Sequence of chain 1.A:
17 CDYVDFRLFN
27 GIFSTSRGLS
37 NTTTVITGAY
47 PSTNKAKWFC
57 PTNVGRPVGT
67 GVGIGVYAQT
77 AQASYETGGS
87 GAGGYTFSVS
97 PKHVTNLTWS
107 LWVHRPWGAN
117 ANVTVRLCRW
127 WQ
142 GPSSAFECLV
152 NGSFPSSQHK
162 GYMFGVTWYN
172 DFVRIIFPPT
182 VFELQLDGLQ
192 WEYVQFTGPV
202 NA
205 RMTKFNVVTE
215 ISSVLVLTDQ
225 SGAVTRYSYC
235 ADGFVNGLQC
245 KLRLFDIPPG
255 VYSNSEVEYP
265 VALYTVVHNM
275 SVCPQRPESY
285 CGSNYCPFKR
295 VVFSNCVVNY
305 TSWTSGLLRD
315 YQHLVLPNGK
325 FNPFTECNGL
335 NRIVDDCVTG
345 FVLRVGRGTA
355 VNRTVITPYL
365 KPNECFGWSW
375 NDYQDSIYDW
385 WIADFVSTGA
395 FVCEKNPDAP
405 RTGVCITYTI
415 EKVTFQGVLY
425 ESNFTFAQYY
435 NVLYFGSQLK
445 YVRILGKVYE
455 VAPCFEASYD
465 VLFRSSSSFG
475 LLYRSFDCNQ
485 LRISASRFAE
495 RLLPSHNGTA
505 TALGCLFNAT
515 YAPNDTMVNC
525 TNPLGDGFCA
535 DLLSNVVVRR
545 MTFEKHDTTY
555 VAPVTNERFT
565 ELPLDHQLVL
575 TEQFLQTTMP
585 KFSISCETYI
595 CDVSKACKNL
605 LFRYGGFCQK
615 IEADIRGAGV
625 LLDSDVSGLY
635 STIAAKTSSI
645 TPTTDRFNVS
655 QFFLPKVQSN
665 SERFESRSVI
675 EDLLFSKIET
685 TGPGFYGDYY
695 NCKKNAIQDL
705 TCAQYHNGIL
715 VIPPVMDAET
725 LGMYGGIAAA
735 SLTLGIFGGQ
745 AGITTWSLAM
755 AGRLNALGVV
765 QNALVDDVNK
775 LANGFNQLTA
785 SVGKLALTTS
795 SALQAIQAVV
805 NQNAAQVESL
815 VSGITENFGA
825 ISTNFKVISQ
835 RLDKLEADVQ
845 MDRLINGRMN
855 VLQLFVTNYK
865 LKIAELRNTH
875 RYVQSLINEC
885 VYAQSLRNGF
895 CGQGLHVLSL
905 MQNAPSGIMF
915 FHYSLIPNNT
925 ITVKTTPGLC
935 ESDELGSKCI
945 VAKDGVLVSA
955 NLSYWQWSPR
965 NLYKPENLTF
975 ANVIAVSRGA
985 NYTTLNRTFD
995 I

This protein binds this small molecule.
Small molecule (SMILES): CC(=O)N[C@H]1[C@H](O[C@H]2[C@H](O)[C@@H](NC(C)=O)CO[C@@H]2CO)O[C@H](CO)[C@@H](O)[C@@H]1O

Sequence of chain 1.B:
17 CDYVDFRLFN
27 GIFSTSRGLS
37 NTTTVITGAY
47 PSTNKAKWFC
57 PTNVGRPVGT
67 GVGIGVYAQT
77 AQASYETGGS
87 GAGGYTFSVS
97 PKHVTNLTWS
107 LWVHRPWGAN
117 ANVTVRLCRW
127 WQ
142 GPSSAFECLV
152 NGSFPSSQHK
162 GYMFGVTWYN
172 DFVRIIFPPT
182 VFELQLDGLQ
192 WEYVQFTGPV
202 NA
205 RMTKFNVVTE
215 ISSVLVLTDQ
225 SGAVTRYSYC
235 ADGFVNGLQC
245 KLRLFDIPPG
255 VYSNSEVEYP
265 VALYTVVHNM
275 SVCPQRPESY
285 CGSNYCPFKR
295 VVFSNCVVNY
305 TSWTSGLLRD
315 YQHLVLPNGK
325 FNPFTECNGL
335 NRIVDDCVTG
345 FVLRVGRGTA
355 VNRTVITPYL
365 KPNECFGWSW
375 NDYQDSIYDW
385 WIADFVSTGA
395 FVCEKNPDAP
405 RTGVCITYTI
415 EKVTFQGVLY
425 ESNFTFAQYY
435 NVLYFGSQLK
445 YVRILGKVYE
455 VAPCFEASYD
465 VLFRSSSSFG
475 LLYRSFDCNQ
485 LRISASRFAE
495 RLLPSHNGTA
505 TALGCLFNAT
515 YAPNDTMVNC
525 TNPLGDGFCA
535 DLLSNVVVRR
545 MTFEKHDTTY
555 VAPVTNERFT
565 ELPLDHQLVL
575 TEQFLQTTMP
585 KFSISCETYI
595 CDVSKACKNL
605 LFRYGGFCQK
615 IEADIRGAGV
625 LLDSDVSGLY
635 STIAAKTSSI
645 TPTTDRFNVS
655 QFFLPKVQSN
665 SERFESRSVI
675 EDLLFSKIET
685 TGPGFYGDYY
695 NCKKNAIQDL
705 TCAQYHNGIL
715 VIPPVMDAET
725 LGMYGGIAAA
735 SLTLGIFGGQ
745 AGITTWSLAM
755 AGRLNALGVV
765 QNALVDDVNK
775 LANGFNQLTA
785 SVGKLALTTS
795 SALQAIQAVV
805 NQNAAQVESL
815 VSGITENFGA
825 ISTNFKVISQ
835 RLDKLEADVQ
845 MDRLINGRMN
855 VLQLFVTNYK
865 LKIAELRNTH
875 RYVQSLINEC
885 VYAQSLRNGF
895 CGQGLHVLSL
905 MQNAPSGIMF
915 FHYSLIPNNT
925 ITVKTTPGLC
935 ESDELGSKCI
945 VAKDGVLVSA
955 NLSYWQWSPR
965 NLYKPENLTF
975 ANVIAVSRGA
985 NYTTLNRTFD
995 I

Binding-site contacts:
Ligand atom C7 contacts residue THR926 of chain 1.A at 4.4 Å.
Ligand atom C8 contacts residue ILE644 of chain 1.B at 4.2 Å (hydrophobic).
Ligand atom C8 contacts residue ALA954 of chain 1.A at 4.5 Å (hydrophobic).
Ligand atom C2 contacts residue ASN955 of chain 1.A at 2.4 Å.
Ligand atom O7 contacts residue ASN955 of chain 1.A at 4.3 Å.
Ligand atom C1 contacts residue ASN955 of chain 1.A at 1.4 Å.
Ligand atom C8 contacts residue THR926 of chain 1.A at 3.2 Å.
Ligand atom C4 contacts residue ASN955 of chain 1.A at 4.3 Å.
Ligand atom C6 contacts residue PHE563 of chain 1.A at 3.6 Å (hydrophobic).
Ligand atom O4 contacts residue THR926 of chain 1.A at 4.4 Å.
Ligand atom C7 contacts residue ASN955 of chain 1.A at 3.4 Å.
Ligand atom C8 contacts residue ASN955 of chain 1.A at 3.6 Å.
Ligand atom C8 contacts residue ILE925 of chain 1.A at 4.3 Å (hydrophobic).
Ligand atom C5 contacts residue PHE563 of chain 1.A at 3.6 Å (hydrophobic).
Ligand atom O3 contacts residue ILE644 of chain 1.B at 3.7 Å.
Ligand atom C7 contacts residue ILE644 of chain 1.B at 3.9 Å (hydrophobic).
Ligand atom C3 contacts residue ASN955 of chain 1.A at 3.8 Å.
Ligand atom O7 contacts residue ILE644 of chain 1.B at 3.5 Å.
Ligand atom O7 contacts residue THR926 of chain 1.A at 4.3 Å.
Ligand atom C2 contacts residue THR926 of chain 1.A at 4.5 Å.
Ligand atom C8 contacts residue PHE563 of chain 1.A at 3.9 Å (hydrophobic).
Ligand atom O6 contacts residue PHE563 of chain 1.A at 4.5 Å.
Ligand atom O5 contacts residue ASN955 of chain 1.A at 2.4 Å (h-bond).
Ligand atom N2 contacts residue ASN955 of chain 1.A at 2.9 Å (h-bond).
Ligand atom C3 contacts residue THR926 of chain 1.A at 4.0 Å.
Ligand atom C1 contacts residue THR926 of chain 1.A at 4.3 Å.
Ligand atom C5 contacts residue ASN955 of chain 1.A at 3.8 Å.
Ligand atom O5 contacts residue PHE563 of chain 1.A at 3.8 Å.